Binding-site contacts:
Ligand atom O1B contacts residue THR252 of chain 1.B at 2.9 Å (h-bond).
Ligand atom PB contacts residue MG1 of chain 1.J at 3.3 Å.
Ligand atom O1B contacts residue LYS251 of chain 1.B at 3.5 Å (salt-bridge).
Ligand atom N1 contacts residue ILE380 of chain 1.B at 3.5 Å.
Ligand atom O3B contacts residue MG1 of chain 1.J at 3.3 Å.
Ligand atom N6 contacts residue ILE206 of chain 1.B at 3.2 Å.
Ligand atom C8 contacts residue GLY408 of chain 1.B at 3.5 Å.
Ligand atom C8 contacts residue ALA409 of chain 1.B at 3.5 Å (hydrophobic).
Ligand atom N1 contacts residue GLY207 of chain 1.B at 3.0 Å (h-bond).
Ligand atom C8 contacts residue GLY248 of chain 1.B at 3.5 Å.
Ligand atom O1B contacts residue MG1 of chain 1.J at 2.2 Å.
Ligand atom C5' contacts residue PHE360 of chain 1.C at 3.6 Å (hydrophobic).
Ligand atom N7 contacts residue GLY408 of chain 1.B at 3.4 Å.
Ligand atom O3A contacts residue GLY250 of chain 1.B at 3.4 Å (h-bond).
Ligand atom N7 contacts residue THR249 of chain 1.B at 3.1 Å (h-bond).
Ligand atom O1A contacts residue LEU253 of chain 1.B at 2.9 Å (h-bond).
Ligand atom O2B contacts residue GLY250 of chain 1.B at 2.9 Å (h-bond).
Ligand atom N3 contacts residue HIS384 of chain 1.B at 3.6 Å.
Ligand atom O2B contacts residue LYS251 of chain 1.B at 2.7 Å (salt-bridge).
Ligand atom N6 contacts residue GLY207 of chain 1.B at 3.0 Å (h-bond).
Ligand atom O2B contacts residue THR249 of chain 1.B at 3.1 Å (h-bond).
Ligand atom S1G contacts residue ARG359 of chain 1.C at 3.2 Å.
Ligand atom O1A contacts residue GLY250 of chain 1.B at 3.3 Å.
Ligand atom O3A contacts residue GLY248 of chain 1.B at 3.3 Å.
Ligand atom O3G contacts residue ASN348 of chain 1.B at 3.2 Å (h-bond).
Ligand atom PG contacts residue MG1 of chain 1.J at 3.0 Å.
Ligand atom O3B contacts residue GLY248 of chain 1.B at 2.9 Å (h-bond).
Ligand atom O3B contacts residue LYS251 of chain 1.B at 3.6 Å (salt-bridge).
Ligand atom O1A contacts residue THR252 of chain 1.B at 3.4 Å (h-bond).
Ligand atom C2 contacts residue ASP205 of chain 1.B at 3.4 Å.
Ligand atom S1G contacts residue ASN348 of chain 1.B at 3.3 Å (h-bond).
Ligand atom O2G contacts residue MG1 of chain 1.J at 1.7 Å.
Ligand atom N6 contacts residue THR249 of chain 1.B at 3.3 Å (h-bond).
Ligand atom N9 contacts residue GLY408 of chain 1.B at 3.6 Å.
Ligand atom O2' contacts residue HIS384 of chain 1.B at 3.2 Å (h-bond).
Ligand atom O3G contacts residue LYS251 of chain 1.B at 2.8 Å (salt-bridge).
Ligand atom O1A contacts residue LYS251 of chain 1.B at 3.6 Å (salt-bridge).
Ligand atom PB contacts residue LYS251 of chain 1.B at 3.5 Å.
Ligand atom O4' contacts residue ALA409 of chain 1.B at 3.4 Å.
Ligand atom N7 contacts residue GLY250 of chain 1.B at 3.5 Å.

Sequence of chain 1.C:
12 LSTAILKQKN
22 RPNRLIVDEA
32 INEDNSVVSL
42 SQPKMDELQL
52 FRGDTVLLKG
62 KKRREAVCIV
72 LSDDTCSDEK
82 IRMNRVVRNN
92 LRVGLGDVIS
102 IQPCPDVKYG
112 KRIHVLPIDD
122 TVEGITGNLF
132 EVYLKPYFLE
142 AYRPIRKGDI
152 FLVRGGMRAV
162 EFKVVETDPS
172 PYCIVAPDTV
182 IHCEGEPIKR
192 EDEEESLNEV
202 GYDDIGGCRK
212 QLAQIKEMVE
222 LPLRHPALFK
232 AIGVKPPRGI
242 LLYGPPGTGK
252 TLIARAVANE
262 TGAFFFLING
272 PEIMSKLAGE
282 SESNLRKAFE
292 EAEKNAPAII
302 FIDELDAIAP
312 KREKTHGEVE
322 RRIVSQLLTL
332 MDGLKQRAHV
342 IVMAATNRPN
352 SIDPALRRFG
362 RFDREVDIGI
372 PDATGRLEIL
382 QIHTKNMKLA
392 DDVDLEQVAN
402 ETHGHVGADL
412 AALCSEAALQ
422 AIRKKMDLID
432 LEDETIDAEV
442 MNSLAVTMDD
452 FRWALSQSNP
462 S

Sequence of chain 1.B:
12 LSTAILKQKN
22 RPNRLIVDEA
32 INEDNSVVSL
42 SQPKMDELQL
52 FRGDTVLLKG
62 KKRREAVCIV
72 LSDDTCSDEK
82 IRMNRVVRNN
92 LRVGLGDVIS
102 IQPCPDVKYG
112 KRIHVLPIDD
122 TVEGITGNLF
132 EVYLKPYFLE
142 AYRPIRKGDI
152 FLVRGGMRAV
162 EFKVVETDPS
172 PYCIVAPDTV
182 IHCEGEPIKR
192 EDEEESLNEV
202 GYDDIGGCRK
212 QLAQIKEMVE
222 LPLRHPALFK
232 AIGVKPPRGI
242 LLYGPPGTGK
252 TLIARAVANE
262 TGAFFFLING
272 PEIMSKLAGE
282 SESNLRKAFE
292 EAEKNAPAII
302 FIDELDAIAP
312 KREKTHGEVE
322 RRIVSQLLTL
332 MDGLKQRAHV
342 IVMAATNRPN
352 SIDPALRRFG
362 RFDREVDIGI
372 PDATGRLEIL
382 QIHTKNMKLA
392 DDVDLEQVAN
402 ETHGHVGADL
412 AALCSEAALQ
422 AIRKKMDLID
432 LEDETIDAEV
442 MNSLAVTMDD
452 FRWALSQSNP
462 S

This small molecule binds to this protein.
Small molecule (SMILES): Nc1ncnc2c1ncn2[C@@H]1O[C@H](COP(=O)(O)OP(=O)(O)OP(O)(O)=S)[C@@H](O)[C@H]1O